Sequence of chain 1.B:
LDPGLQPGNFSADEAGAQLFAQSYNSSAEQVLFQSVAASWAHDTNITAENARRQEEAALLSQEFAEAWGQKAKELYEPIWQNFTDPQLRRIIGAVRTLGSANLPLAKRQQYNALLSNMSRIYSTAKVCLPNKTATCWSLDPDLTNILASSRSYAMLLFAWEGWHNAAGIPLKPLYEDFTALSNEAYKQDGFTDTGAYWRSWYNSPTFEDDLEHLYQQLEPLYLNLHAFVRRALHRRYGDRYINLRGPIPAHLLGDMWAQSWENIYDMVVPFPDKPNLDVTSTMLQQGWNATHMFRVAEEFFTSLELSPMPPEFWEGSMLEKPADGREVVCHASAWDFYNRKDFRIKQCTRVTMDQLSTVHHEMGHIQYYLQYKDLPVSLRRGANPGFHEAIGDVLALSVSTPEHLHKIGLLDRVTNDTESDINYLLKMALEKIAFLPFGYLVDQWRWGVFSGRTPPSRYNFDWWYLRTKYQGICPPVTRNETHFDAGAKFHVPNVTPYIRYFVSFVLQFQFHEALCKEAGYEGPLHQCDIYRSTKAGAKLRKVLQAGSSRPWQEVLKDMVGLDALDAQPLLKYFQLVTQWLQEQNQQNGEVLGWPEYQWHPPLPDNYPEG

Binding-site contacts:
Ligand atom C6 contacts residue ASN50 of chain 1.B at 3.8 Å.
Ligand atom O6 contacts residue THR47 of chain 1.B at 2.8 Å (h-bond).
Ligand atom C8 contacts residue ASN45 of chain 1.B at 4.5 Å.
Ligand atom C7 contacts residue ARG326 of chain 1.B at 4.5 Å.
Ligand atom C7 contacts residue ASN45 of chain 1.B at 3.4 Å.
Ligand atom C6 contacts residue THR47 of chain 1.B at 4.2 Å.
Ligand atom C3 contacts residue ASN45 of chain 1.B at 3.8 Å.
Ligand atom O5 contacts residue THR47 of chain 1.B at 4.3 Å.
Ligand atom O6 contacts residue GLU49 of chain 1.B at 3.6 Å.
Ligand atom C8 contacts residue ARG326 of chain 1.B at 3.7 Å.
Ligand atom O6 contacts residue ASN50 of chain 1.B at 3.3 Å (h-bond).
Ligand atom C5 contacts residue ASN50 of chain 1.B at 4.0 Å.
Ligand atom N2 contacts residue ASN45 of chain 1.B at 2.9 Å (h-bond).
Ligand atom O7 contacts residue ASN45 of chain 1.B at 3.5 Å (h-bond).
Ligand atom O7 contacts residue ARG326 of chain 1.B at 4.4 Å.
Ligand atom O5 contacts residue ASN45 of chain 1.B at 2.3 Å (h-bond).
Ligand atom C4 contacts residue ASN45 of chain 1.B at 4.2 Å.
Ligand atom O5 contacts residue ASN50 of chain 1.B at 3.0 Å (h-bond).
Ligand atom C2 contacts residue ASN45 of chain 1.B at 2.4 Å.
Ligand atom C5 contacts residue ASN45 of chain 1.B at 3.6 Å.
Ligand atom C8 contacts residue GLU49 of chain 1.B at 4.0 Å.
Ligand atom C1 contacts residue ASN45 of chain 1.B at 1.5 Å.
Ligand atom C1 contacts residue ASN50 of chain 1.B at 3.8 Å.

The protein below binds the small molecule below.
Small molecule (SMILES): CC(=O)N[C@H]1[C@H](O[C@H]2[C@H](O)[C@@H](NC(C)=O)CO[C@@H]2CO)O[C@H](CO)[C@@H](O)[C@@H]1O